Sequence of chain 1.A:
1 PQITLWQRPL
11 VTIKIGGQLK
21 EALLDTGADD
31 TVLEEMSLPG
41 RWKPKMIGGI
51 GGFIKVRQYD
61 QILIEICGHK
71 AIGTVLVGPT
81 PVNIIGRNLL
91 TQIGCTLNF

Binding-site contacts:
Ligand atom C17 contacts residue ASP25 of chain 1.B at 3.3 Å.
Ligand atom C4 contacts residue GLY48 of chain 1.A at 3.2 Å.
Ligand atom O01 contacts residue ASP30 of chain 1.B at 3.4 Å (salt-bridge).
Ligand atom C08 contacts residue VAL82 of chain 1.A at 3.6 Å (hydrophobic).
Ligand atom C04 contacts residue ASP30 of chain 1.A at 2.9 Å.
Ligand atom C3 contacts residue GLY48 of chain 1.A at 3.7 Å.
Ligand atom C34 contacts residue VAL82 of chain 1.A at 3.4 Å (hydrophobic).
Ligand atom C32 contacts residue ASP25 of chain 1.A at 3.1 Å.
Ligand atom C35 contacts residue VAL82 of chain 1.A at 3.7 Å (hydrophobic).
Ligand atom C35 contacts residue PRO81 of chain 1.A at 3.5 Å (hydrophobic).
Ligand atom O10 contacts residue GLY49 of chain 1.A at 3.1 Å.
Ligand atom C04 contacts residue ILE47 of chain 1.A at 3.6 Å (hydrophobic).
Ligand atom C6 contacts residue ALA28 of chain 1.A at 3.6 Å (hydrophobic).
Ligand atom O28 contacts residue ASP29 of chain 1.B at 2.9 Å (salt-bridge).
Ligand atom C17 contacts residue ASP25 of chain 1.A at 3.2 Å.
Ligand atom O18 contacts residue ASP25 of chain 1.B at 2.8 Å (salt-bridge).
Ligand atom N20 contacts residue GLY27 of chain 1.B at 3.3 Å (h-bond).
Ligand atom C33 contacts residue PRO81 of chain 1.A at 3.4 Å (hydrophobic).
Ligand atom O9 contacts residue ILE50 of chain 1.B at 3.4 Å.
Ligand atom O18 contacts residue GLY27 of chain 1.B at 3.5 Å.
Ligand atom O01 contacts residue ASP29 of chain 1.B at 3.5 Å (salt-bridge).
Ligand atom C7 contacts residue ASP30 of chain 1.A at 3.5 Å.
Ligand atom F01 contacts residue PRO81 of chain 1.A at 3.0 Å.
Ligand atom C08 contacts residue GLY27 of chain 1.B at 3.6 Å.
Ligand atom C16 contacts residue GLY27 of chain 1.A at 3.6 Å.
Ligand atom C14 contacts residue GLY49 of chain 1.A at 3.7 Å.
Ligand atom C27 contacts residue ASP29 of chain 1.B at 3.6 Å.
Ligand atom C30 contacts residue GLY48 of chain 1.B at 3.3 Å.
Ligand atom O9 contacts residue ILE84 of chain 1.A at 3.5 Å.
Ligand atom O10 contacts residue ILE50 of chain 1.B at 3.5 Å.
Ligand atom C01 contacts residue ILE50 of chain 1.A at 3.6 Å (hydrophobic).
Ligand atom C24 contacts residue GLY48 of chain 1.B at 3.2 Å.
Ligand atom O03 contacts residue ASP30 of chain 1.A at 3.2 Å.
Ligand atom C33 contacts residue GLY49 of chain 1.B at 3.7 Å.
Ligand atom C12 contacts residue GLY27 of chain 1.A at 3.7 Å.
Ligand atom C31 contacts residue GLY48 of chain 1.B at 3.2 Å.
Ligand atom O18 contacts residue ASP25 of chain 1.A at 2.4 Å (salt-bridge).
Ligand atom C16 contacts residue ASP25 of chain 1.A at 3.2 Å.
Ligand atom O28 contacts residue ALA28 of chain 1.B at 3.7 Å.
Ligand atom C29 contacts residue ASP29 of chain 1.B at 3.6 Å.

Sequence of chain 1.B:
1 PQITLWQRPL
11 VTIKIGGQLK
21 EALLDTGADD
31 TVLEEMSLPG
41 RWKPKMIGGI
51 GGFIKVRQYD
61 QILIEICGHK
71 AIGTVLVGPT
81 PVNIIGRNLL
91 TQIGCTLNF

This small molecule binds to this protein.
Small molecule (SMILES): COc1ccc(S(=O)(=O)N(CC(C)C)C[C@@H](O)[C@H](Cc2ccc(F)cc2)NC(=O)O[C@H]2CCO[C@H]3OCC[C@H]32)cc1